Sequence of chain 1.F:
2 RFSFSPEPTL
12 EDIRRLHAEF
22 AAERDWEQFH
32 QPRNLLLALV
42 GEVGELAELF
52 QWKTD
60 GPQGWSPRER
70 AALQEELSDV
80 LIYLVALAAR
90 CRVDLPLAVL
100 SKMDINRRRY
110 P

Sequence of chain 1.D:
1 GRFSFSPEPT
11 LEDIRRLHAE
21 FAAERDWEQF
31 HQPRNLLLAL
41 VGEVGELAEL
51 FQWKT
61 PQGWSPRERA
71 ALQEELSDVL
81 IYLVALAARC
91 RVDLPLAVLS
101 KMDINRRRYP

Sequence of chain 1.B:
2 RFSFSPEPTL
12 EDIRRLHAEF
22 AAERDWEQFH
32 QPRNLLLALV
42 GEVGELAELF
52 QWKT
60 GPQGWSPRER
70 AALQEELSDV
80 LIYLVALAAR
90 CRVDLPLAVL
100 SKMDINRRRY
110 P

This small molecule binds to this protein.
Small molecule (SMILES): CC(C)[C@]12O[C@H]1[C@@H]1O[C@]13[C@]1(O[C@H]1C[C@H]1C4=C(CC[C@@]13C)C(=O)OC4)[C@@H]2O

Binding-site contacts:
Ligand atom C14 contacts residue TRP53 of chain 1.F at 4.2 Å (hydrophobic).
Ligand atom C12 contacts residue HIS31 of chain 1.D at 3.9 Å.
Ligand atom C05 contacts residue TRP53 of chain 1.F at 3.7 Å (hydrophobic).
Ligand atom C15 contacts residue TRP27 of chain 1.D at 4.3 Å (hydrophobic).
Ligand atom O25 contacts residue HIS31 of chain 1.D at 3.1 Å (h-bond).
Ligand atom C12 contacts residue PHE30 of chain 1.D at 3.9 Å (hydrophobic).
Ligand atom C15 contacts residue TRP53 of chain 1.F at 3.9 Å (hydrophobic).
Ligand atom C11 contacts residue TRP53 of chain 1.F at 3.8 Å (hydrophobic).
Ligand atom C24 contacts residue TRP27 of chain 1.D at 3.6 Å (hydrophobic).
Ligand atom C10 contacts residue TRP53 of chain 1.F at 3.9 Å (hydrophobic).
Ligand atom C13 contacts residue HIS31 of chain 1.D at 4.3 Å.
Ligand atom C13 contacts residue TRP27 of chain 1.D at 3.5 Å (hydrophobic).
Ligand atom C13 contacts residue TRP53 of chain 1.F at 3.6 Å (hydrophobic).
Ligand atom C24 contacts residue TYR82 of chain 1.D at 4.3 Å (hydrophobic).
Ligand atom C07 contacts residue TRP53 of chain 1.F at 3.6 Å (hydrophobic).
Ligand atom C22 contacts residue TYR109 of chain 1.B at 3.9 Å (hydrophobic).
Ligand atom O23 contacts residue TRP27 of chain 1.D at 3.4 Å.
Ligand atom C16 contacts residue TRP27 of chain 1.D at 4.0 Å (hydrophobic).
Ligand atom O23 contacts residue TYR82 of chain 1.D at 4.0 Å.
Ligand atom C26 contacts residue PHE30 of chain 1.D at 3.9 Å (hydrophobic).
Ligand atom C24 contacts residue HIS31 of chain 1.D at 3.9 Å.
Ligand atom C16 contacts residue TYR109 of chain 1.B at 3.9 Å (hydrophobic).
Ligand atom C08 contacts residue TRP53 of chain 1.F at 4.2 Å (hydrophobic).
Ligand atom C12 contacts residue TRP53 of chain 1.F at 4.0 Å (hydrophobic).
Ligand atom O25 contacts residue TYR82 of chain 1.D at 4.0 Å.
Ligand atom C24 contacts residue TRP53 of chain 1.F at 3.6 Å (hydrophobic).
Ligand atom C22 contacts residue TRP27 of chain 1.D at 3.5 Å (hydrophobic).
Ligand atom O06 contacts residue TRP53 of chain 1.F at 3.7 Å.
Ligand atom C14 contacts residue TRP27 of chain 1.D at 3.4 Å (hydrophobic).
Ligand atom C12 contacts residue TRP27 of chain 1.D at 3.9 Å (hydrophobic).
Ligand atom O09 contacts residue PHE30 of chain 1.D at 4.3 Å.
Ligand atom O23 contacts residue TRP53 of chain 1.F at 4.2 Å.
Ligand atom C11 contacts residue PHE30 of chain 1.D at 3.7 Å (hydrophobic).
Ligand atom O25 contacts residue TRP53 of chain 1.F at 3.5 Å.
Ligand atom C26 contacts residue TRP27 of chain 1.D at 3.6 Å (hydrophobic).
Ligand atom C22 contacts residue TRP53 of chain 1.F at 4.3 Å (hydrophobic).
Ligand atom O25 contacts residue TRP27 of chain 1.D at 4.1 Å.